Binding-site contacts:
Ligand atom O7 contacts residue ALA155 of chain 1.B at 3.2 Å (h-bond).
Ligand atom O5 contacts residue ALA23 of chain 1.B at 4.2 Å.
Ligand atom C2 contacts residue ALA23 of chain 1.B at 4.2 Å (hydrophobic).
Ligand atom C8 contacts residue ALA155 of chain 1.B at 3.6 Å (hydrophobic).
Ligand atom C7 contacts residue THR154 of chain 1.B at 4.5 Å.
Ligand atom C4 contacts residue ASN54 of chain 1.B at 4.3 Å.
Ligand atom C2 contacts residue LEU158 of chain 1.B at 4.1 Å (hydrophobic).
Ligand atom C8 contacts residue ALA23 of chain 1.B at 4.3 Å (hydrophobic).
Ligand atom C8 contacts residue THR154 of chain 1.B at 4.2 Å.
Ligand atom C5 contacts residue ASN54 of chain 1.B at 3.6 Å.
Ligand atom O6 contacts residue ARG22 of chain 1.B at 4.2 Å.
Ligand atom C7 contacts residue ALA155 of chain 1.B at 3.8 Å (hydrophobic).
Ligand atom O6 contacts residue ALA23 of chain 1.B at 3.4 Å (h-bond).
Ligand atom C7 contacts residue ASN54 of chain 1.B at 3.2 Å.
Ligand atom O6 contacts residue ALA155 of chain 1.B at 3.7 Å.
Ligand atom C8 contacts residue ASN54 of chain 1.B at 4.0 Å.
Ligand atom C8 contacts residue ARG22 of chain 1.B at 3.6 Å.
Ligand atom C5 contacts residue THR56 of chain 1.B at 4.3 Å.
Ligand atom O5 contacts residue MET57 of chain 1.B at 3.7 Å.
Ligand atom C1 contacts residue ALA23 of chain 1.B at 4.4 Å (hydrophobic).
Ligand atom C1 contacts residue MET57 of chain 1.B at 4.4 Å (hydrophobic).
Ligand atom N2 contacts residue LEU158 of chain 1.B at 4.4 Å.
Ligand atom C6 contacts residue LEU158 of chain 1.B at 3.9 Å (hydrophobic).
Ligand atom C7 contacts residue HIS153 of chain 1.B at 3.9 Å.
Ligand atom O6 contacts residue MET57 of chain 1.B at 3.1 Å (h-bond).
Ligand atom O4 contacts residue LEU158 of chain 1.B at 3.9 Å.
Ligand atom C7 contacts residue LEU158 of chain 1.B at 4.1 Å (hydrophobic).
Ligand atom O7 contacts residue LEU158 of chain 1.B at 3.4 Å.
Ligand atom O7 contacts residue ASN54 of chain 1.B at 3.2 Å (h-bond).
Ligand atom C8 contacts residue HIS153 of chain 1.B at 3.4 Å.
Ligand atom N2 contacts residue ASN54 of chain 1.B at 3.3 Å (h-bond).
Ligand atom C1 contacts residue ASN54 of chain 1.B at 1.5 Å.
Ligand atom C6 contacts residue MET57 of chain 1.B at 4.2 Å (hydrophobic).
Ligand atom O6 contacts residue ASN54 of chain 1.B at 4.5 Å.
Ligand atom O7 contacts residue THR154 of chain 1.B at 3.7 Å.
Ligand atom C3 contacts residue ASN54 of chain 1.B at 4.0 Å.
Ligand atom O5 contacts residue ASN54 of chain 1.B at 2.3 Å (h-bond).
Ligand atom C6 contacts residue ALA155 of chain 1.B at 3.7 Å (hydrophobic).
Ligand atom O7 contacts residue HIS153 of chain 1.B at 3.9 Å.
Ligand atom C2 contacts residue ASN54 of chain 1.B at 2.7 Å.

Sequence of chain 1.B:
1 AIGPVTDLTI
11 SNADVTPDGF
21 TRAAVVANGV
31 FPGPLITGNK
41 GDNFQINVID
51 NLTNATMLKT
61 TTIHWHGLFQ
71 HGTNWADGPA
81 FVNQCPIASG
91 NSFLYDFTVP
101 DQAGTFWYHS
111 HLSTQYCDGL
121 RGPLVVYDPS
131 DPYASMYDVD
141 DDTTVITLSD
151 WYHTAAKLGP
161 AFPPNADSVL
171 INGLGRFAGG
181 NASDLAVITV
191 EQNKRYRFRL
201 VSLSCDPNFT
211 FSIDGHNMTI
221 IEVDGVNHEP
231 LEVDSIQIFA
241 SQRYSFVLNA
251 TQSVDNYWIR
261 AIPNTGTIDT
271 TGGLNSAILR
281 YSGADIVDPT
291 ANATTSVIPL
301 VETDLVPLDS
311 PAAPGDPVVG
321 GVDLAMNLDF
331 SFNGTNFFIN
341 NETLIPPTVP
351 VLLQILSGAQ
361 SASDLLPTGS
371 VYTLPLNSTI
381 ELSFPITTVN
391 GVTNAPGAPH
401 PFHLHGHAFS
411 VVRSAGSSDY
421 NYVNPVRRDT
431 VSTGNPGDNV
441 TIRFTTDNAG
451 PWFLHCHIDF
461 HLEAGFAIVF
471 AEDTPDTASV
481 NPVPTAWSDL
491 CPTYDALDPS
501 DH

A protein and the small-molecule ligand that binds it are described below.
Small molecule (SMILES): CC(=O)N[C@H]1[C@H](O[C@H]2[C@H](O)[C@@H](NC(C)=O)CO[C@@H]2CO)O[C@H](CO)[C@@H](O)[C@@H]1O